This small molecule binds to this protein.
Small molecule (SMILES): O=C1c2ccccc2C(=O)c2c1cc(S(=O)(=O)O)c(O)c2O

Sequence of chain 1.F:
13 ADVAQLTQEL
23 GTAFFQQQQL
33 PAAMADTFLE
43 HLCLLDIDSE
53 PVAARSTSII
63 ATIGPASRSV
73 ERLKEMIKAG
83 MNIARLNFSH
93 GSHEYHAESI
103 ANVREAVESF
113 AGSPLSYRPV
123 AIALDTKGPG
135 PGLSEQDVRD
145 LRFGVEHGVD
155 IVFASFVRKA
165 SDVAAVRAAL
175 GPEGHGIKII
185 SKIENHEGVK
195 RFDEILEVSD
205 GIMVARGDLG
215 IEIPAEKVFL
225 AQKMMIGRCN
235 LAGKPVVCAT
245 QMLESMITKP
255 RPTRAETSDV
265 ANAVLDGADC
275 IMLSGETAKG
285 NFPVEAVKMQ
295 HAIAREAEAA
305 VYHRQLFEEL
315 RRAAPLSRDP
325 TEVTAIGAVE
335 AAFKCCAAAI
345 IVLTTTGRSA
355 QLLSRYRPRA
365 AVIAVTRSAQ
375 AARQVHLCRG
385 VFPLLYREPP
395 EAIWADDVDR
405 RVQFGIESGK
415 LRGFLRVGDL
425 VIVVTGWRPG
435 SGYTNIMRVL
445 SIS

Binding-site contacts:
Ligand atom C11 contacts residue HIS92 of chain 1.F at 3.7 Å.
Ligand atom C5 contacts residue HIS92 of chain 1.F at 4.1 Å.
Ligand atom O contacts residue LYS283 of chain 1.F at 3.2 Å.
Ligand atom O6 contacts residue THR64 of chain 1.F at 3.4 Å.
Ligand atom C3 contacts residue PRO67 of chain 1.F at 3.7 Å (hydrophobic).
Ligand atom S1 contacts residue ARG87 of chain 1.F at 3.9 Å.
Ligand atom C9 contacts residue ASN89 of chain 1.F at 4.1 Å.
Ligand atom C14 contacts residue GLY93 of chain 1.F at 3.7 Å.
Ligand atom C8 contacts residue HIS92 of chain 1.F at 3.5 Å.
Ligand atom C11 contacts residue PRO67 of chain 1.F at 4.0 Å (hydrophobic).
Ligand atom C4 contacts residue HIS92 of chain 1.F at 3.6 Å.
Ligand atom C5 contacts residue LYS283 of chain 1.F at 3.8 Å.
Ligand atom O2 contacts residue HIS92 of chain 1.F at 3.8 Å.
Ligand atom C2 contacts residue LYS283 of chain 1.F at 3.9 Å.
Ligand atom C14 contacts residue TYR97 of chain 1.F at 3.4 Å (hydrophobic).
Ligand atom C4 contacts residue ALA282 of chain 1.F at 4.1 Å (hydrophobic).
Ligand atom O4 contacts residue GLY279 of chain 1.F at 2.8 Å (h-bond).
Ligand atom C6 contacts residue HIS92 of chain 1.F at 3.4 Å.
Ligand atom C7 contacts residue PRO67 of chain 1.F at 3.8 Å (hydrophobic).
Ligand atom O4 contacts residue SER278 of chain 1.F at 2.7 Å.
Ligand atom C13 contacts residue HIS92 of chain 1.F at 4.0 Å.
Ligand atom C2 contacts residue HIS92 of chain 1.F at 3.9 Å.
Ligand atom O4 contacts residue ALA282 of chain 1.F at 3.6 Å.
Ligand atom S1 contacts residue SER278 of chain 1.F at 4.0 Å.
Ligand atom C6 contacts residue PRO67 of chain 1.F at 3.8 Å (hydrophobic).
Ligand atom C10 contacts residue HIS92 of chain 1.F at 4.0 Å.
Ligand atom C12 contacts residue PRO67 of chain 1.F at 4.1 Å (hydrophobic).
Ligand atom O5 contacts residue ASN89 of chain 1.F at 3.6 Å.
Ligand atom C11 contacts residue TYR97 of chain 1.F at 3.6 Å (hydrophobic).
Ligand atom C13 contacts residue ALA282 of chain 1.F at 3.8 Å (hydrophobic).
Ligand atom C9 contacts residue HIS92 of chain 1.F at 3.6 Å.
Ligand atom O1 contacts residue LYS283 of chain 1.F at 3.4 Å.
Ligand atom O6 contacts residue ARG87 of chain 1.F at 2.9 Å (salt-bridge).
Ligand atom C11 contacts residue GLY93 of chain 1.F at 3.9 Å.
Ligand atom O4 contacts residue THR64 of chain 1.F at 4.0 Å.
Ligand atom S1 contacts residue ASN89 of chain 1.F at 3.6 Å.
Ligand atom C3 contacts residue HIS92 of chain 1.F at 3.8 Å.
Ligand atom C1 contacts residue LYS283 of chain 1.F at 3.9 Å.
Ligand atom C9 contacts residue ALA282 of chain 1.F at 3.6 Å (hydrophobic).
Ligand atom O6 contacts residue ASN89 of chain 1.F at 2.8 Å (h-bond).